The protein below binds the small molecule below.
Small molecule (SMILES): O=C(c1cccnc1)c1cc2ccccc2[nH]1

Binding-site contacts:
Ligand atom C5 contacts residue MET200 of chain 1.B at 3.8 Å (hydrophobic).
Ligand atom C2 contacts residue PHE190 of chain 1.B at 3.6 Å (hydrophobic).
Ligand atom C9 contacts residue LEU196 of chain 1.B at 3.4 Å (hydrophobic).
Ligand atom N16 contacts residue ASP189 of chain 1.B at 3.4 Å.
Ligand atom N15 contacts residue PHE190 of chain 1.B at 3.7 Å.
Ligand atom C4 contacts residue ASP189 of chain 1.B at 3.6 Å.
Ligand atom C6 contacts residue PHE190 of chain 1.B at 3.6 Å (hydrophobic).
Ligand atom C11 contacts residue LEU196 of chain 1.B at 3.6 Å (hydrophobic).
Ligand atom C13 contacts residue ILE122 of chain 1.B at 3.8 Å (hydrophobic).
Ligand atom C4 contacts residue MET124 of chain 1.B at 3.5 Å (hydrophobic).
Ligand atom C13 contacts residue ASP189 of chain 1.B at 3.6 Å.
Ligand atom O17 contacts residue LYS78 of chain 1.B at 3.9 Å.
Ligand atom C14 contacts residue ILE122 of chain 1.B at 3.9 Å (hydrophobic).
Ligand atom C8 contacts residue GLY191 of chain 1.B at 3.6 Å.
Ligand atom C7 contacts residue ASP189 of chain 1.B at 2.9 Å.
Ligand atom C8 contacts residue SER193 of chain 1.B at 3.4 Å.
Ligand atom C2 contacts residue ASP189 of chain 1.B at 3.8 Å.
Ligand atom O17 contacts residue ILE80 of chain 1.B at 3.7 Å.
Ligand atom C1 contacts residue MET124 of chain 1.B at 3.8 Å (hydrophobic).
Ligand atom N15 contacts residue LEU196 of chain 1.B at 3.8 Å.
Ligand atom N15 contacts residue VAL192 of chain 1.B at 3.6 Å (h-bond).
Ligand atom C6 contacts residue ASP189 of chain 1.B at 3.6 Å.
Ligand atom C8 contacts residue ILE197 of chain 1.B at 3.5 Å (hydrophobic).
Ligand atom C8 contacts residue PHE190 of chain 1.B at 4.0 Å (hydrophobic).
Ligand atom C11 contacts residue PHE190 of chain 1.B at 3.8 Å (hydrophobic).
Ligand atom N16 contacts residue PHE190 of chain 1.B at 3.2 Å (h-bond).
Ligand atom C10 contacts residue ASP189 of chain 1.B at 3.3 Å.
Ligand atom C3 contacts residue ILE197 of chain 1.B at 3.6 Å (hydrophobic).
Ligand atom C12 contacts residue PHE190 of chain 1.B at 3.9 Å (hydrophobic).
Ligand atom C2 contacts residue LEU99 of chain 1.B at 4.0 Å (hydrophobic).
Ligand atom C12 contacts residue ASP189 of chain 1.B at 3.4 Å.
Ligand atom N15 contacts residue SER193 of chain 1.B at 3.1 Å (h-bond).
Ligand atom C7 contacts residue ILE122 of chain 1.B at 3.6 Å (hydrophobic).
Ligand atom C9 contacts residue VAL192 of chain 1.B at 3.9 Å (hydrophobic).
Ligand atom C9 contacts residue PHE190 of chain 1.B at 3.6 Å (hydrophobic).
Ligand atom C1 contacts residue ASP189 of chain 1.B at 3.8 Å.
Ligand atom C6 contacts residue LEU99 of chain 1.B at 3.7 Å (hydrophobic).
Ligand atom C8 contacts residue VAL192 of chain 1.B at 3.9 Å (hydrophobic).
Ligand atom C4 contacts residue ILE122 of chain 1.B at 3.7 Å (hydrophobic).
Ligand atom C1 contacts residue VAL108 of chain 1.B at 3.9 Å (hydrophobic).

Sequence of chain 1.B:
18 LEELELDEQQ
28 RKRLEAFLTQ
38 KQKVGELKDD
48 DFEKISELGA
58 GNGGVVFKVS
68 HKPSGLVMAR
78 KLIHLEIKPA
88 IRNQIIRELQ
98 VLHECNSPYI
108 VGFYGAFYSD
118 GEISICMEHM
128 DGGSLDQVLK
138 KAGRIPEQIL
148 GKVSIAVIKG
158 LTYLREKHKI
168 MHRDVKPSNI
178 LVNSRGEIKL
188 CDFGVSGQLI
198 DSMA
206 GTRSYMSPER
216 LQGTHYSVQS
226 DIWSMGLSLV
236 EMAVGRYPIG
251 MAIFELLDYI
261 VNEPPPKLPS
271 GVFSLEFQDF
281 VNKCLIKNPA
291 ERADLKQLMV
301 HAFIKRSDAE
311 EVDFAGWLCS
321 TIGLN